The protein below binds the small molecule below.
Small molecule (SMILES): CO[C@@H]1O[C@H](CO)[C@H](O)[C@H](O)[C@H]1O[C@H]1O[C@H](CO)[C@H](O)[C@H](O)[C@H]1O

Binding-site contacts:
Ligand atom C3 contacts residue GLN53 of chain 1.G at 4.1 Å.
Ligand atom C3 contacts residue THR104 of chain 1.G at 3.9 Å.
Ligand atom O6 contacts residue GLN53 of chain 1.G at 2.6 Å (h-bond).
Ligand atom C6 contacts residue HIS50 of chain 1.G at 3.4 Å.
Ligand atom C2 contacts residue HIS50 of chain 1.G at 4.1 Å.
Ligand atom C4 contacts residue ASP100 of chain 1.G at 3.6 Å.
Ligand atom O3 contacts residue CA1 of chain 1.W at 2.6 Å.
Ligand atom C7 contacts residue HIS50 of chain 1.G at 4.2 Å.
Ligand atom C4 contacts residue THR104 of chain 1.G at 3.5 Å.
Ligand atom O3 contacts residue THR104 of chain 1.G at 3.2 Å (h-bond).
Ligand atom C6 contacts residue VAL101 of chain 1.G at 3.6 Å (hydrophobic).
Ligand atom C3 contacts residue ASN107 of chain 1.G at 4.1 Å.
Ligand atom C3 contacts residue CA1 of chain 1.W at 3.5 Å.
Ligand atom O4 contacts residue TYR36 of chain 1.G at 3.4 Å (h-bond).
Ligand atom O4 contacts residue THR104 of chain 1.G at 3.3 Å (h-bond).
Ligand atom O4 contacts residue ASP100 of chain 1.G at 2.5 Å (salt-bridge).
Ligand atom O4 contacts residue CA1 of chain 1.W at 2.6 Å.
Ligand atom C5 contacts residue ASP100 of chain 1.G at 4.1 Å.
Ligand atom O3 contacts residue TYR36 of chain 1.G at 3.6 Å.
Ligand atom C2 contacts residue TYR36 of chain 1.G at 3.4 Å (hydrophobic).
Ligand atom O1 contacts residue HIS50 of chain 1.G at 3.6 Å.
Ligand atom C5 contacts residue HIS50 of chain 1.G at 3.9 Å.
Ligand atom O3 contacts residue GLN53 of chain 1.G at 3.1 Å (h-bond).
Ligand atom C5 contacts residue GLN53 of chain 1.G at 4.1 Å.
Ligand atom C1 contacts residue HIS50 of chain 1.G at 4.2 Å.
Ligand atom C6 contacts residue ASP100 of chain 1.G at 3.5 Å.
Ligand atom O6 contacts residue VAL101 of chain 1.G at 4.0 Å.
Ligand atom O5 contacts residue TYR36 of chain 1.G at 3.4 Å.
Ligand atom C1 contacts residue TYR36 of chain 1.G at 3.8 Å (hydrophobic).
Ligand atom O4 contacts residue GLN53 of chain 1.G at 3.1 Å (h-bond).
Ligand atom O2 contacts residue ASN107 of chain 1.G at 3.1 Å (h-bond).
Ligand atom C4 contacts residue CA1 of chain 1.W at 3.5 Å.
Ligand atom O6 contacts residue HIS50 of chain 1.G at 2.7 Å (h-bond).
Ligand atom C2 contacts residue ASN107 of chain 1.G at 3.8 Å.
Ligand atom O5 contacts residue HIS50 of chain 1.G at 3.3 Å (h-bond).
Ligand atom C6 contacts residue GLN53 of chain 1.G at 3.7 Å.
Ligand atom C2 contacts residue CA1 of chain 1.W at 3.9 Å.
Ligand atom C3 contacts residue TYR36 of chain 1.G at 3.9 Å (hydrophobic).
Ligand atom O3 contacts residue ASN107 of chain 1.G at 3.0 Å (h-bond).
Ligand atom O2 contacts residue TYR36 of chain 1.G at 4.0 Å.

Sequence of chain 1.G:
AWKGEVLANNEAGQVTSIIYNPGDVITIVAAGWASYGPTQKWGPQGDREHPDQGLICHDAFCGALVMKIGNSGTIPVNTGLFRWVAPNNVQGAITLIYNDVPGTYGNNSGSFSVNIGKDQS